Sequence of chain 1.C:
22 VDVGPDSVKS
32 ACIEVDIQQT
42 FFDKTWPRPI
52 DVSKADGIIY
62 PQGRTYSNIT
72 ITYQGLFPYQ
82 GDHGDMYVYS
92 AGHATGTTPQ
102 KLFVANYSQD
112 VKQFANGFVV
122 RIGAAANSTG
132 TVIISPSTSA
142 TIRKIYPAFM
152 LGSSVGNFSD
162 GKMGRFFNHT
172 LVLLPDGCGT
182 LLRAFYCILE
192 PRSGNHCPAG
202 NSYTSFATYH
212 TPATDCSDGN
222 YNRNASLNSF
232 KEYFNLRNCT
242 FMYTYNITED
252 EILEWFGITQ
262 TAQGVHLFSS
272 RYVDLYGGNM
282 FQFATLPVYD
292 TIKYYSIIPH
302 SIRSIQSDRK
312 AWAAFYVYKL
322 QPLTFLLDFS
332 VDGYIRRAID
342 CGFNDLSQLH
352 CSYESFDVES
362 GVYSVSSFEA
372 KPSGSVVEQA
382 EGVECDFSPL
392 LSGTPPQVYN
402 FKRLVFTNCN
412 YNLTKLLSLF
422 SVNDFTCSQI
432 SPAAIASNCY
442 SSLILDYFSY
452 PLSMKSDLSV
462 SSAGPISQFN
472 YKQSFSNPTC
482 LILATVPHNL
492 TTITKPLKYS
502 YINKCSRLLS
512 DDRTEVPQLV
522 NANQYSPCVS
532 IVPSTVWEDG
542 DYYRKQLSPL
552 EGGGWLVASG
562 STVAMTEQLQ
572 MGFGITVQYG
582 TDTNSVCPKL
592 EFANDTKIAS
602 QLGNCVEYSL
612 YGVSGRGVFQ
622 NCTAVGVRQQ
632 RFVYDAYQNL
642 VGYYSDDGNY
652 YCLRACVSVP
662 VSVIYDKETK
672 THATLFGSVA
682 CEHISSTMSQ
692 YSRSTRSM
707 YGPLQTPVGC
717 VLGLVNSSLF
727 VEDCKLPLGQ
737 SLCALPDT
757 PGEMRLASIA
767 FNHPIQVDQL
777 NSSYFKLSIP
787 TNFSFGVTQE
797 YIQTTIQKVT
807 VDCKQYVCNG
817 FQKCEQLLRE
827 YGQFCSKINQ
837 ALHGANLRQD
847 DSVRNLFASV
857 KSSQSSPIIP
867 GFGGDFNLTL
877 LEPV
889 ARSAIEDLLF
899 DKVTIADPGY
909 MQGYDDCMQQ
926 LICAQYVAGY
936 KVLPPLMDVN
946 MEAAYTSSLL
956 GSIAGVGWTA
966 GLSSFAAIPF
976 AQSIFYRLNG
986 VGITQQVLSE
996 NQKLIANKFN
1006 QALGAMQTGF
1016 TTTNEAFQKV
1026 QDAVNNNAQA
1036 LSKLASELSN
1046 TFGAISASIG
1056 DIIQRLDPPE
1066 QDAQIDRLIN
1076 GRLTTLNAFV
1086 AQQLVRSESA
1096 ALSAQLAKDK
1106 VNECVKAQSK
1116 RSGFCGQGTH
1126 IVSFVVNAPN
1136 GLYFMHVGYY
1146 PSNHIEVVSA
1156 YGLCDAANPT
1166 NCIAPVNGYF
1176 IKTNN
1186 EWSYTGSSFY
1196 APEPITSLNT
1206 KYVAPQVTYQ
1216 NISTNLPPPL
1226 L

A protein and the small-molecule ligand that binds it are described below.
Small molecule (SMILES): CC(=O)N[C@H]1[C@H](O[C@H]2[C@H](O)[C@@H](NC(C)=O)CO[C@@H]2CO)O[C@H](CO)[C@@H](O)[C@@H]1O

Binding-site contacts:
Ligand atom C3 contacts residue ASN225 of chain 1.C at 3.8 Å.
Ligand atom C7 contacts residue ARG224 of chain 1.C at 4.4 Å.
Ligand atom C6 contacts residue MET243 of chain 1.C at 3.7 Å (hydrophobic).
Ligand atom O7 contacts residue MET243 of chain 1.C at 3.9 Å.
Ligand atom C8 contacts residue MET243 of chain 1.C at 3.8 Å (hydrophobic).
Ligand atom O6 contacts residue PRO26 of chain 1.C at 3.9 Å.
Ligand atom C4 contacts residue MET243 of chain 1.C at 4.2 Å (hydrophobic).
Ligand atom C1 contacts residue ASN225 of chain 1.C at 1.4 Å.
Ligand atom C1 contacts residue VAL24 of chain 1.C at 4.0 Å (hydrophobic).
Ligand atom O7 contacts residue ASN225 of chain 1.C at 3.2 Å (h-bond).
Ligand atom C7 contacts residue MET243 of chain 1.C at 3.8 Å (hydrophobic).
Ligand atom O5 contacts residue ASN225 of chain 1.C at 2.4 Å (h-bond).
Ligand atom C5 contacts residue ASN225 of chain 1.C at 3.6 Å.
Ligand atom C5 contacts residue MET243 of chain 1.C at 3.6 Å (hydrophobic).
Ligand atom C7 contacts residue ASN225 of chain 1.C at 3.2 Å.
Ligand atom O5 contacts residue VAL24 of chain 1.C at 3.9 Å.
Ligand atom N2 contacts residue MET243 of chain 1.C at 4.3 Å.
Ligand atom C1 contacts residue ARG184 of chain 1.C at 4.4 Å.
Ligand atom C4 contacts residue ASN225 of chain 1.C at 4.2 Å.
Ligand atom C6 contacts residue VAL24 of chain 1.C at 3.9 Å (hydrophobic).
Ligand atom C8 contacts residue ARG224 of chain 1.C at 3.7 Å.
Ligand atom O4 contacts residue MET243 of chain 1.C at 3.4 Å.
Ligand atom C8 contacts residue ASN225 of chain 1.C at 4.4 Å.
Ligand atom O6 contacts residue GLY25 of chain 1.C at 3.9 Å.
Ligand atom C5 contacts residue VAL24 of chain 1.C at 3.8 Å (hydrophobic).
Ligand atom C2 contacts residue ASN225 of chain 1.C at 2.5 Å.
Ligand atom C1 contacts residue MET243 of chain 1.C at 4.5 Å (hydrophobic).
Ligand atom O6 contacts residue VAL24 of chain 1.C at 3.3 Å (h-bond).
Ligand atom N2 contacts residue ASN225 of chain 1.C at 2.9 Å (h-bond).